Sequence of chain 1.A:
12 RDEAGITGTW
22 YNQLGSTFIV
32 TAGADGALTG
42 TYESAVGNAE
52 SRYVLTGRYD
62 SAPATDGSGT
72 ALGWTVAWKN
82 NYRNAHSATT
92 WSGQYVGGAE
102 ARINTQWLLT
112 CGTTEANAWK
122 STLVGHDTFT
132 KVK

Sequence of chain 3.A:
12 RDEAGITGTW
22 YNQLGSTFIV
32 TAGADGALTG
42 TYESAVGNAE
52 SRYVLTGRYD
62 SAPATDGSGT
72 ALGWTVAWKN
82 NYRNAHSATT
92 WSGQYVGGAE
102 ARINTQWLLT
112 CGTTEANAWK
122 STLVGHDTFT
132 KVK

The protein below binds the small molecule below.
Small molecule (SMILES): [O][Cu]12([O])<-n3ccccc3CCN->1(CCNC(=O)CCCC[C@@H]1SC[C@@H]3NC(=O)N[C@@H]31)CCc1ccccn->21

Binding-site contacts:
Ligand atom O1 contacts residue SER27 of chain 1.A at 2.6 Å (h-bond).
Ligand atom C25 contacts residue GLY113 of chain 1.A at 3.4 Å.
Ligand atom O1 contacts residue ASN23 of chain 1.A at 2.9 Å (h-bond).
Ligand atom C6 contacts residue SER45 of chain 1.A at 3.6 Å.
Ligand atom N5 contacts residue CYS112 of chain 1.A at 3.5 Å (h-bond).
Ligand atom C23 contacts residue CYS112 of chain 1.A at 3.6 Å (hydrophobic).
Ligand atom S1 contacts residue TRP92 of chain 1.A at 3.7 Å.
Ligand atom C4 contacts residue TRP120 of chain 3.A at 3.6 Å (hydrophobic).
Ligand atom C16 contacts residue CYS112 of chain 1.A at 3.6 Å (hydrophobic).
Ligand atom N6 contacts residue CYS112 of chain 1.A at 3.2 Å.
Ligand atom N1 contacts residue ASP128 of chain 1.A at 2.9 Å (salt-bridge).
Ligand atom C26 contacts residue GLY113 of chain 1.A at 3.6 Å.
Ligand atom C9 contacts residue TRP79 of chain 1.A at 3.5 Å (hydrophobic).
Ligand atom C5 contacts residue TRP120 of chain 3.A at 3.6 Å (hydrophobic).
Ligand atom C20 contacts residue ALA86 of chain 1.A at 3.6 Å (hydrophobic).
Ligand atom N3 contacts residue SER88 of chain 1.A at 2.9 Å (h-bond).
Ligand atom S1 contacts residue TRP79 of chain 1.A at 3.6 Å.
Ligand atom C21 contacts residue ALA86 of chain 1.A at 3.0 Å (hydrophobic).
Ligand atom C12 contacts residue ALA86 of chain 1.A at 3.8 Å (hydrophobic).
Ligand atom O1 contacts residue TYR43 of chain 1.A at 2.7 Å (h-bond).
Ligand atom C4 contacts residue VAL47 of chain 1.A at 3.7 Å (hydrophobic).
Ligand atom C1 contacts residue LEU25 of chain 1.A at 3.7 Å (hydrophobic).
Ligand atom C9 contacts residue ASN49 of chain 1.A at 3.5 Å.
Ligand atom N2 contacts residue SER45 of chain 1.A at 3.1 Å (h-bond).
Ligand atom C7 contacts residue TRP79 of chain 1.A at 3.8 Å (hydrophobic).
Ligand atom C6 contacts residue VAL47 of chain 1.A at 3.7 Å (hydrophobic).
Ligand atom C2 contacts residue TRP108 of chain 1.A at 3.6 Å (hydrophobic).
Ligand atom C1 contacts residue SER27 of chain 1.A at 3.7 Å.
Ligand atom C17 contacts residue LEU124 of chain 1.A at 3.7 Å (hydrophobic).
Ligand atom CU1 contacts residue CYS112 of chain 1.A at 2.2 Å.
Ligand atom C1 contacts residue ASP128 of chain 1.A at 3.7 Å.
Ligand atom C1 contacts residue ASN23 of chain 1.A at 3.7 Å.
Ligand atom C1 contacts residue TYR43 of chain 1.A at 3.5 Å (hydrophobic).
Ligand atom C3 contacts residue TRP108 of chain 1.A at 3.4 Å (hydrophobic).
Ligand atom O2 contacts residue ASN49 of chain 1.A at 2.8 Å (h-bond).
Ligand atom C11 contacts residue SER88 of chain 1.A at 3.6 Å.
Ligand atom N2 contacts residue VAL47 of chain 1.A at 3.5 Å.
Ligand atom S1 contacts residue THR90 of chain 1.A at 3.4 Å (h-bond).
Ligand atom O2 contacts residue GLY48 of chain 1.A at 3.6 Å.
Ligand atom N1 contacts residue LEU25 of chain 1.A at 3.7 Å.